A protein and the small-molecule ligand that binds it are described below.
Small molecule (SMILES): CC(=O)N[C@@H]1[C@@H](O)[C@H](O)[C@@H](CO)O[C@H]1O

Sequence of chain 1.B:
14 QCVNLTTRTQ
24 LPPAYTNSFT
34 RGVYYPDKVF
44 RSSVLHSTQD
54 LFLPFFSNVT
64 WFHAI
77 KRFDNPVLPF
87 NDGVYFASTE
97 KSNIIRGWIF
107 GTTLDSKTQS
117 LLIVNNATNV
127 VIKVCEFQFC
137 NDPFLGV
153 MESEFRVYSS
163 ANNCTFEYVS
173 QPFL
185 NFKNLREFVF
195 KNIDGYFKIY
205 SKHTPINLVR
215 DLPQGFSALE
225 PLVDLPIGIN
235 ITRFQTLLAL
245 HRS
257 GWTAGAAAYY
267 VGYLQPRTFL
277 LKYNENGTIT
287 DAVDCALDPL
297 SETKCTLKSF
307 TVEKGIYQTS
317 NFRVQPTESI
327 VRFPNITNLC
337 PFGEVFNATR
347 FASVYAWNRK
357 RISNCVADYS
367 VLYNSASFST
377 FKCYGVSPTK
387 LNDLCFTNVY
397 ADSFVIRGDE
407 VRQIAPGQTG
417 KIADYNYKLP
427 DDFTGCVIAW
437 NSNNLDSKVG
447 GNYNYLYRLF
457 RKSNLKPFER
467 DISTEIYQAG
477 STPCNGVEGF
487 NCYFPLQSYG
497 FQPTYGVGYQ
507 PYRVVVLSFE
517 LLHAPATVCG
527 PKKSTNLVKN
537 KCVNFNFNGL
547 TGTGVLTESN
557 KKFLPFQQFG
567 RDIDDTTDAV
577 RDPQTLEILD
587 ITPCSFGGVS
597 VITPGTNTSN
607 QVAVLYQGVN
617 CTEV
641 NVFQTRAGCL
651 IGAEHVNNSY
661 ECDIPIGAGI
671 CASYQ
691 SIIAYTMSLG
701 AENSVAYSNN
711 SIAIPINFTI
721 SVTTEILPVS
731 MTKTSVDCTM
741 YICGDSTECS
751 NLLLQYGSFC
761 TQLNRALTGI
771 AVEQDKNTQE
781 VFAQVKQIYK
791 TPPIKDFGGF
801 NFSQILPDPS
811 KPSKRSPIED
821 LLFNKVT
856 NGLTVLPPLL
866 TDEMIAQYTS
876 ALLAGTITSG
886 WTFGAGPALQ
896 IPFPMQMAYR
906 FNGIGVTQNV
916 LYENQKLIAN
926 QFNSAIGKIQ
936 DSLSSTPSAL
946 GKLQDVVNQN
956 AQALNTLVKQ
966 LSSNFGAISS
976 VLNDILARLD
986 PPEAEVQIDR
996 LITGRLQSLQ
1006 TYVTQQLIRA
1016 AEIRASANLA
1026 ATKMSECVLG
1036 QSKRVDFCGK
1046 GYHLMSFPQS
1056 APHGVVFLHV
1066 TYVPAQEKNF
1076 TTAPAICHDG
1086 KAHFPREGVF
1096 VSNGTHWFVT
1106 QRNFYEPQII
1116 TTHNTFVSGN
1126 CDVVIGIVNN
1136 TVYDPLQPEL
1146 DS

Binding-site contacts:
Ligand atom C3 contacts residue ASN125 of chain 1.B at 4.3 Å.
Ligand atom N2 contacts residue ASN122 of chain 1.B at 2.8 Å (h-bond).
Ligand atom O5 contacts residue VAL127 of chain 1.B at 4.1 Å.
Ligand atom N2 contacts residue THR124 of chain 1.B at 3.1 Å (h-bond).
Ligand atom C1 contacts residue ASN125 of chain 1.B at 3.7 Å.
Ligand atom C7 contacts residue THR124 of chain 1.B at 4.2 Å.
Ligand atom C5 contacts residue ASN125 of chain 1.B at 4.0 Å.
Ligand atom O5 contacts residue ASN122 of chain 1.B at 2.4 Å (h-bond).
Ligand atom O7 contacts residue ASN122 of chain 1.B at 3.4 Å (h-bond).
Ligand atom C4 contacts residue ASN122 of chain 1.B at 4.2 Å.
Ligand atom C2 contacts residue ASN122 of chain 1.B at 2.4 Å.
Ligand atom C8 contacts residue ALA123 of chain 1.B at 3.8 Å (hydrophobic).
Ligand atom C3 contacts residue ASN122 of chain 1.B at 3.8 Å.
Ligand atom O6 contacts residue VAL127 of chain 1.B at 4.5 Å.
Ligand atom C1 contacts residue ASN122 of chain 1.B at 1.4 Å.
Ligand atom C5 contacts residue VAL127 of chain 1.B at 4.1 Å (hydrophobic).
Ligand atom C2 contacts residue ASN125 of chain 1.B at 4.4 Å.
Ligand atom C7 contacts residue ASN122 of chain 1.B at 3.3 Å.
Ligand atom C5 contacts residue ASN122 of chain 1.B at 3.7 Å.
Ligand atom C8 contacts residue THR124 of chain 1.B at 3.8 Å.
Ligand atom C8 contacts residue ASN122 of chain 1.B at 4.4 Å.
Ligand atom C3 contacts residue THR124 of chain 1.B at 3.8 Å.
Ligand atom C6 contacts residue VAL127 of chain 1.B at 3.7 Å (hydrophobic).
Ligand atom C2 contacts residue THR124 of chain 1.B at 3.6 Å.
Ligand atom C1 contacts residue THR124 of chain 1.B at 3.4 Å.
Ligand atom O5 contacts residue ASN125 of chain 1.B at 4.2 Å.